A protein and the small-molecule ligand that binds it are described below.
Small molecule (SMILES): CC(=O)N[C@@H]1[C@@H](O)[C@H](O)[C@@H](CO)O[C@H]1O

Sequence of chain 1.A:
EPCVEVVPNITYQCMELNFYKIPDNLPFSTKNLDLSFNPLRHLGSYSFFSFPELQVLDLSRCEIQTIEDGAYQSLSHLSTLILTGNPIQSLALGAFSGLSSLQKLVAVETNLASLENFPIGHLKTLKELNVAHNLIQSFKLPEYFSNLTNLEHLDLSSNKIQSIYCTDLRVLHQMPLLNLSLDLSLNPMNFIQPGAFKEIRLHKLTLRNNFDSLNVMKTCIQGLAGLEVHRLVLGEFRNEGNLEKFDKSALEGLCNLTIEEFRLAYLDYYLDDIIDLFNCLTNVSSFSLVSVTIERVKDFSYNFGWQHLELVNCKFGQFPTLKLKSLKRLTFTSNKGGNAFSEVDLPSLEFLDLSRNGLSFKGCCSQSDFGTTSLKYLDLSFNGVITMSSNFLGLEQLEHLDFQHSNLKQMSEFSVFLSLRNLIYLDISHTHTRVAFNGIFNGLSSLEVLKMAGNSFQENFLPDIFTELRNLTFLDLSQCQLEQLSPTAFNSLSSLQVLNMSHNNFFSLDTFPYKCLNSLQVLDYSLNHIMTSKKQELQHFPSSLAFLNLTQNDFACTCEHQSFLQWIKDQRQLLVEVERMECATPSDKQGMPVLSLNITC

Binding-site contacts:
Ligand atom C8 contacts residue SER181 of chain 1.A at 4.0 Å.
Ligand atom O7 contacts residue HIS203 of chain 1.A at 4.1 Å.
Ligand atom C2 contacts residue ASN179 of chain 1.A at 2.5 Å.
Ligand atom C7 contacts residue SER181 of chain 1.A at 4.0 Å.
Ligand atom C7 contacts residue GLU152 of chain 1.A at 4.1 Å.
Ligand atom C4 contacts residue ASN179 of chain 1.A at 4.3 Å.
Ligand atom C7 contacts residue ASN179 of chain 1.A at 3.3 Å.
Ligand atom N2 contacts residue GLU152 of chain 1.A at 3.5 Å (salt-bridge).
Ligand atom C7 contacts residue HIS203 of chain 1.A at 4.3 Å.
Ligand atom C6 contacts residue ASN179 of chain 1.A at 4.4 Å.
Ligand atom C7 contacts residue HIS153 of chain 1.A at 3.8 Å.
Ligand atom O5 contacts residue HIS203 of chain 1.A at 3.9 Å.
Ligand atom O6 contacts residue ASN179 of chain 1.A at 3.7 Å.
Ligand atom C1 contacts residue ASN179 of chain 1.A at 1.5 Å.
Ligand atom O7 contacts residue GLU152 of chain 1.A at 3.8 Å.
Ligand atom C5 contacts residue ASN179 of chain 1.A at 3.7 Å.
Ligand atom C8 contacts residue HIS153 of chain 1.A at 3.3 Å.
Ligand atom O7 contacts residue SER181 of chain 1.A at 3.1 Å (h-bond).
Ligand atom O7 contacts residue HIS153 of chain 1.A at 3.9 Å.
Ligand atom C2 contacts residue GLU152 of chain 1.A at 4.2 Å.
Ligand atom C3 contacts residue ASN179 of chain 1.A at 3.8 Å.
Ligand atom C1 contacts residue HIS203 of chain 1.A at 4.4 Å.
Ligand atom C1 contacts residue GLU152 of chain 1.A at 3.8 Å.
Ligand atom O5 contacts residue ASN179 of chain 1.A at 2.4 Å (h-bond).
Ligand atom C2 contacts residue HIS203 of chain 1.A at 4.2 Å.
Ligand atom O7 contacts residue ASN179 of chain 1.A at 3.0 Å (h-bond).
Ligand atom N2 contacts residue ASN179 of chain 1.A at 2.8 Å (h-bond).
Ligand atom C4 contacts residue HIS203 of chain 1.A at 4.5 Å.